This protein binds this small molecule.
Small molecule (SMILES): CCC(=O)Nc1cc(Nc2ncc(C(=O)OC(C)C)c(-c3cn(C)c4ccccc34)n2)c(OC)cc1N(C)CCN(C)C

Binding-site contacts:
Ligand atom C08 contacts residue PHE34 of chain 1.A at 3.5 Å (hydrophobic).
Ligand atom C08 contacts residue VAL37 of chain 1.A at 3.7 Å (hydrophobic).
Ligand atom C19 contacts residue CYS108 of chain 1.A at 2.7 Å (hydrophobic).
Ligand atom C04 contacts residue VAL37 of chain 1.A at 3.6 Å (hydrophobic).
Ligand atom C10 contacts residue LEU155 of chain 1.A at 3.4 Å (hydrophobic).
Ligand atom C35 contacts residue LEU155 of chain 1.A at 3.5 Å (hydrophobic).
Ligand atom C40 contacts residue THR101 of chain 1.A at 3.5 Å.
Ligand atom N27 contacts residue ASP111 of chain 1.A at 3.7 Å.
Ligand atom O38 contacts residue VAL37 of chain 1.A at 3.5 Å.
Ligand atom O21 contacts residue CYS108 of chain 1.A at 3.1 Å.
Ligand atom C28 contacts residue ASP111 of chain 1.A at 3.4 Å.
Ligand atom C20 contacts residue ARG152 of chain 1.A at 3.4 Å.
Ligand atom C39 contacts residue THR101 of chain 1.A at 3.2 Å.
Ligand atom C15 contacts residue GLY107 of chain 1.A at 3.5 Å.
Ligand atom C31 contacts residue GLY107 of chain 1.A at 3.5 Å.
Ligand atom C36 contacts residue LEU155 of chain 1.A at 3.4 Å (hydrophobic).
Ligand atom C06 contacts residue LEU29 of chain 1.A at 3.6 Å (hydrophobic).
Ligand atom C33 contacts residue PRO105 of chain 1.A at 3.3 Å (hydrophobic).
Ligand atom N13 contacts residue MET104 of chain 1.A at 2.8 Å (h-bond).
Ligand atom O42 contacts residue THR101 of chain 1.A at 3.3 Å (h-bond).
Ligand atom C18 contacts residue CYS108 of chain 1.A at 3.1 Å (hydrophobic).
Ligand atom C20 contacts residue CYS108 of chain 1.A at 1.8 Å (hydrophobic).
Ligand atom C24 contacts residue LEU29 of chain 1.A at 3.5 Å (hydrophobic).
Ligand atom N34 contacts residue MET104 of chain 1.A at 3.2 Å (h-bond).
Ligand atom O21 contacts residue LEU155 of chain 1.A at 3.6 Å.
Ligand atom C37 contacts residue THR101 of chain 1.A at 3.6 Å.
Ligand atom C14 contacts residue MET104 of chain 1.A at 3.6 Å (hydrophobic).
Ligand atom C40 contacts residue ILE55 of chain 1.A at 3.7 Å (hydrophobic).
Ligand atom C35 contacts residue GLN102 of chain 1.A at 3.7 Å.
Ligand atom O32 contacts residue MET104 of chain 1.A at 3.0 Å (h-bond).
Ligand atom O32 contacts residue PRO105 of chain 1.A at 3.4 Å (h-bond).
Ligand atom N34 contacts residue LEU155 of chain 1.A at 3.5 Å.
Ligand atom C31 contacts residue MET104 of chain 1.A at 3.7 Å (hydrophobic).
Ligand atom C40 contacts residue ALA54 of chain 1.A at 3.2 Å (hydrophobic).
Ligand atom C14 contacts residue GLY107 of chain 1.A at 3.4 Å.
Ligand atom C40 contacts residue LYS56 of chain 1.A at 3.5 Å.
Ligand atom N11 contacts residue LEU155 of chain 1.A at 3.4 Å.
Ligand atom C03 contacts residue VAL37 of chain 1.A at 3.5 Å (hydrophobic).
Ligand atom C12 contacts residue LEU155 of chain 1.A at 3.5 Å (hydrophobic).
Ligand atom C35 contacts residue ALA54 of chain 1.A at 3.4 Å (hydrophobic).

Sequence of chain 1.A:
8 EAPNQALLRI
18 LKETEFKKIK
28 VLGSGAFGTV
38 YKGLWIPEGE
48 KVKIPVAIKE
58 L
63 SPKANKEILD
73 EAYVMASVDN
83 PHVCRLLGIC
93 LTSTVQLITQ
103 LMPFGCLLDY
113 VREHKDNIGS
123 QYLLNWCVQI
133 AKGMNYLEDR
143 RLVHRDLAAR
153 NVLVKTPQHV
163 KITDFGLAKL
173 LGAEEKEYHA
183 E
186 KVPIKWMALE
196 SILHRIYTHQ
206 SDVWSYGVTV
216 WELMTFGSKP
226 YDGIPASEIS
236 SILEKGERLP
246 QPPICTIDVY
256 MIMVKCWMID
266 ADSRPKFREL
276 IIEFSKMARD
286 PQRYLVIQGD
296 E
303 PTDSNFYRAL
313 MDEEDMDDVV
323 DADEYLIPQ